This small molecule binds to this protein.
Small molecule (SMILES): CC(C)(c1ccc(OC[C@@H](O)CO)cc1)c1ccc(OC[C@H](O)C(C)(C)C)cc1

Binding-site contacts:
Ligand atom O01 contacts residue TYR23 of chain 1.A at 2.5 Å (h-bond).
Ligand atom C3 contacts residue LEU62 of chain 1.A at 3.9 Å (hydrophobic).
Ligand atom C20 contacts residue HIS134 of chain 1.A at 3.4 Å.
Ligand atom O04 contacts residue HIS226 of chain 1.A at 3.7 Å.
Ligand atom O03 contacts residue LEU62 of chain 1.A at 3.3 Å.
Ligand atom C24 contacts residue LEU243 of chain 1.A at 3.7 Å (hydrophobic).
Ligand atom O05 contacts residue HIS226 of chain 1.A at 2.9 Å (h-bond).
Ligand atom C23 contacts residue ALA60 of chain 1.A at 3.4 Å (hydrophobic).
Ligand atom C2 contacts residue SER107 of chain 1.A at 4.1 Å.
Ligand atom C15 contacts residue VAL63 of chain 1.A at 3.7 Å (hydrophobic).
Ligand atom C19 contacts residue HIS134 of chain 1.A at 3.6 Å.
Ligand atom O04 contacts residue VAL63 of chain 1.A at 3.9 Å.
Ligand atom C24 contacts residue LEU56 of chain 1.A at 4.0 Å (hydrophobic).
Ligand atom C23 contacts residue LEU59 of chain 1.A at 3.8 Å (hydrophobic).
Ligand atom O04 contacts residue HIS134 of chain 1.A at 3.7 Å.
Ligand atom C1 contacts residue TYR23 of chain 1.A at 3.2 Å (hydrophobic).
Ligand atom C22 contacts residue VAL63 of chain 1.A at 3.9 Å (hydrophobic).
Ligand atom C1 contacts residue CYS117 of chain 1.A at 3.8 Å (hydrophobic).
Ligand atom C1 contacts residue SER107 of chain 1.A at 3.3 Å.
Ligand atom O03 contacts residue SER66 of chain 1.A at 3.8 Å.
Ligand atom C12 contacts residue VAL129 of chain 1.A at 3.8 Å (hydrophobic).
Ligand atom C2 contacts residue SER104 of chain 1.A at 3.7 Å.
Ligand atom O01 contacts residue SER104 of chain 1.A at 3.4 Å.
Ligand atom C4 contacts residue LEU62 of chain 1.A at 3.6 Å (hydrophobic).
Ligand atom C8 contacts residue TRP115 of chain 1.A at 3.9 Å (hydrophobic).
Ligand atom O01 contacts residue SER107 of chain 1.A at 3.0 Å (h-bond).
Ligand atom C22 contacts residue PHE251 of chain 1.A at 3.8 Å (hydrophobic).
Ligand atom C24 contacts residue TYR230 of chain 1.A at 3.9 Å (hydrophobic).
Ligand atom C9 contacts residue LEU62 of chain 1.A at 3.9 Å (hydrophobic).
Ligand atom O05 contacts residue HIS134 of chain 1.A at 2.7 Å (h-bond).
Ligand atom C1 contacts residue TYR27 of chain 1.A at 3.9 Å (hydrophobic).
Ligand atom C6 contacts residue ILE100 of chain 1.A at 3.6 Å (hydrophobic).
Ligand atom O02 contacts residue ARG103 of chain 1.A at 3.7 Å.
Ligand atom O02 contacts residue TYR23 of chain 1.A at 3.8 Å.
Ligand atom C5 contacts residue ILE100 of chain 1.A at 3.6 Å (hydrophobic).
Ligand atom C23 contacts residue LEU56 of chain 1.A at 3.8 Å (hydrophobic).
Ligand atom C12 contacts residue TRP115 of chain 1.A at 3.7 Å (hydrophobic).
Ligand atom O01 contacts residue ARG103 of chain 1.A at 3.6 Å (salt-bridge).
Ligand atom O02 contacts residue SER104 of chain 1.A at 3.3 Å.
Ligand atom C16 contacts residue VAL63 of chain 1.A at 3.7 Å (hydrophobic).

Sequence of chain 1.A:
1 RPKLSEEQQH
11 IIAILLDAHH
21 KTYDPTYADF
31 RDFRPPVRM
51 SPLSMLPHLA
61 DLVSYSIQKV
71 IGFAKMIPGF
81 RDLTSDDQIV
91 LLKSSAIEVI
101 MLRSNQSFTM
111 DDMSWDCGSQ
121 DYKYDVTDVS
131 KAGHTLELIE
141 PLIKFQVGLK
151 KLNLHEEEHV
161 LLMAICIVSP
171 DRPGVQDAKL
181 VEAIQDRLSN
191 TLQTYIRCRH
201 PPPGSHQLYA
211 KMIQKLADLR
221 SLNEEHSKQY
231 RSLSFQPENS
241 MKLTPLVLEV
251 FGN